Binding-site contacts:
Ligand atom C15 contacts residue ASP818 of chain 1.A at 3.7 Å.
Ligand atom C1 contacts residue GLU734 of chain 1.A at 3.0 Å.
Ligand atom N8 contacts residue ILE685 of chain 1.A at 3.5 Å.
Ligand atom C7 contacts residue ILE685 of chain 1.A at 3.7 Å (hydrophobic).
Ligand atom C17 contacts residue ASP818 of chain 1.A at 3.8 Å.
Ligand atom N6 contacts residue VAL736 of chain 1.A at 3.0 Å (h-bond).
Ligand atom N6 contacts residue ILE735 of chain 1.A at 3.9 Å.
Ligand atom N6 contacts residue GLU734 of chain 1.A at 3.9 Å.
Ligand atom N10 contacts residue ILE685 of chain 1.A at 3.7 Å.
Ligand atom C24 contacts residue THR741 of chain 1.A at 3.5 Å.
Ligand atom N18 contacts residue ILE817 of chain 1.A at 3.9 Å.
Ligand atom C22 contacts residue MET658 of chain 1.A at 3.2 Å (hydrophobic).
Ligand atom N21 contacts residue TRP666 of chain 1.A at 3.8 Å.
Ligand atom N18 contacts residue ASP818 of chain 1.A at 3.0 Å (salt-bridge).
Ligand atom C4 contacts residue MET807 of chain 1.A at 3.5 Å (hydrophobic).
Ligand atom C9 contacts residue ILE685 of chain 1.A at 3.5 Å (hydrophobic).
Ligand atom C17 contacts residue TYR721 of chain 1.A at 3.8 Å (hydrophobic).
Ligand atom N18 contacts residue ILE733 of chain 1.A at 3.4 Å.
Ligand atom C7 contacts residue MET807 of chain 1.A at 3.6 Å (hydrophobic).
Ligand atom S25 contacts residue THR741 of chain 1.A at 3.6 Å (h-bond).
Ligand atom C5 contacts residue MET807 of chain 1.A at 3.8 Å (hydrophobic).
Ligand atom C22 contacts residue TRP666 of chain 1.A at 3.8 Å (hydrophobic).
Ligand atom N2 contacts residue GLU734 of chain 1.A at 3.5 Å (salt-bridge).
Ligand atom C5 contacts residue VAL736 of chain 1.A at 3.8 Å (hydrophobic).
Ligand atom O27 contacts residue LYS744 of chain 1.A at 3.2 Å.
Ligand atom N19 contacts residue ILE733 of chain 1.A at 3.6 Å.
Ligand atom C1 contacts residue TYR721 of chain 1.A at 3.5 Å (hydrophobic).
Ligand atom N19 contacts residue ASP818 of chain 1.A at 3.1 Å.
Ligand atom O27 contacts residue THR741 of chain 1.A at 3.0 Å (h-bond).
Ligand atom C1 contacts residue ILE733 of chain 1.A at 3.9 Å (hydrophobic).
Ligand atom N21 contacts residue MET807 of chain 1.A at 3.8 Å.
Ligand atom C17 contacts residue ILE733 of chain 1.A at 3.7 Å (hydrophobic).
Ligand atom O26 contacts residue THR741 of chain 1.A at 3.4 Å (h-bond).
Ligand atom N18 contacts residue TYR721 of chain 1.A at 3.3 Å (h-bond).
Ligand atom C17 contacts residue ILE817 of chain 1.A at 3.6 Å (hydrophobic).
Ligand atom S25 contacts residue LYS744 of chain 1.A at 3.4 Å.
Ligand atom O26 contacts residue THR740 of chain 1.A at 3.5 Å.
Ligand atom C4 contacts residue ILE685 of chain 1.A at 3.9 Å (hydrophobic).
Ligand atom O26 contacts residue LYS744 of chain 1.A at 3.1 Å.
Ligand atom C28 contacts residue LYS744 of chain 1.A at 3.9 Å.

Sequence of chain 1.A:
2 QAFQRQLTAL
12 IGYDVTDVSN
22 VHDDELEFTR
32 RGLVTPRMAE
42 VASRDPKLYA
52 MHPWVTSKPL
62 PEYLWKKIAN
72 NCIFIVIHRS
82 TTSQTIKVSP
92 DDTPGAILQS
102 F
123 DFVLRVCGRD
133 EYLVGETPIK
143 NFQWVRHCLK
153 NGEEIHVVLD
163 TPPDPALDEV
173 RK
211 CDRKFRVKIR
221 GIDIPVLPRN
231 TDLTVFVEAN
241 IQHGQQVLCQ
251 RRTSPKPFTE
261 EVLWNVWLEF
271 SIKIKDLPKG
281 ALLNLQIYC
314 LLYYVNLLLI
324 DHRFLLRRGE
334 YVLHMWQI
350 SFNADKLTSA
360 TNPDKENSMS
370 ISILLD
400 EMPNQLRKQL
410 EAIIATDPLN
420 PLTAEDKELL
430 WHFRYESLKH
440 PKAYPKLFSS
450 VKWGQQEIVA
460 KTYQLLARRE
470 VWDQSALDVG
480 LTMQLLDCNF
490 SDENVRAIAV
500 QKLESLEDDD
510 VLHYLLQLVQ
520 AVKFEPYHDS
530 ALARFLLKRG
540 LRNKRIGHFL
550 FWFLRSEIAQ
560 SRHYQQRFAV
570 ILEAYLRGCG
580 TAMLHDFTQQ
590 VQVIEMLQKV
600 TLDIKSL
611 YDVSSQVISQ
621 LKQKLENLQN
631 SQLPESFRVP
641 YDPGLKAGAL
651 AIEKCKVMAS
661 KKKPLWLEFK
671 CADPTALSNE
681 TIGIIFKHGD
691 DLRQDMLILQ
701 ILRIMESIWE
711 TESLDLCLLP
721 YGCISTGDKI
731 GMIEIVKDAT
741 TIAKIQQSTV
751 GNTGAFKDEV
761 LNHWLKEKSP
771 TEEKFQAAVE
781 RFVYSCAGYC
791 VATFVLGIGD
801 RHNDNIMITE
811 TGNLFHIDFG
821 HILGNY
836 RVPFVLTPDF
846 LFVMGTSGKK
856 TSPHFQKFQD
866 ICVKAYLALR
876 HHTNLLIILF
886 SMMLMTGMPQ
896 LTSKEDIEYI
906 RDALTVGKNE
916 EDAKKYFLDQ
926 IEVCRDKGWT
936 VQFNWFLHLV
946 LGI

This protein binds this small molecule.
Small molecule (SMILES): Cn1ncc2c(NCCCS(C)(=O)=O)nc(-c3cccc4n[nH]cc34)nc21